Sequence of chain 1.A:
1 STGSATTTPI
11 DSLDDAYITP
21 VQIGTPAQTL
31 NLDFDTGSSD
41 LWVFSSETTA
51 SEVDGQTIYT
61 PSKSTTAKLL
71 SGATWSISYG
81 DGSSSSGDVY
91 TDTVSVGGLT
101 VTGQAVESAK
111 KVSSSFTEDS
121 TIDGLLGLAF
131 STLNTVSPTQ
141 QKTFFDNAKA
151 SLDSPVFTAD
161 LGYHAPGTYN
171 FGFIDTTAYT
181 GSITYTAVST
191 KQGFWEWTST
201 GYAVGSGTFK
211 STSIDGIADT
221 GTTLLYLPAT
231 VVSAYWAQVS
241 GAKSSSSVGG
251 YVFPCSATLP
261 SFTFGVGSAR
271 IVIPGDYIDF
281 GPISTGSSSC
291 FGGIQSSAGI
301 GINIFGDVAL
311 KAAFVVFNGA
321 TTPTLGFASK

This protein binds this small molecule.
Small molecule (SMILES): CC(C)C[C@H](NC(=O)C[C@H](O)[C@H](CC(C)C)NC(=O)[C@H](Cc1cnc[nH]1)NC(=O)[C@H](Cc1ccccc1)NC(=O)[C@@H]1CCCN1C(=O)[C@H](Cc1cnc[nH]1)NC(=O)OC(C)(C)C)C(N)=O

Binding-site contacts:
Ligand atom O contacts residue TYR79 of chain 1.A at 3.2 Å.
Ligand atom N contacts residue GLY80 of chain 1.A at 3.5 Å (h-bond).
Ligand atom N contacts residue GLY37 of chain 1.A at 3.4 Å (h-bond).
Ligand atom C contacts residue ASP15 of chain 1.A at 3.2 Å.
Ligand atom C3 contacts residue PHE280 of chain 1.A at 3.0 Å (hydrophobic).
Ligand atom CB contacts residue THR223 of chain 1.A at 3.4 Å.
Ligand atom CH contacts residue ASP35 of chain 1.A at 3.4 Å.
Ligand atom CB contacts residue GLY221 of chain 1.A at 3.6 Å.
Ligand atom CH contacts residue ASP219 of chain 1.A at 3.6 Å.
Ligand atom O contacts residue GLY80 of chain 1.A at 2.9 Å (h-bond).
Ligand atom CD1 contacts residue LEU125 of chain 1.A at 3.5 Å (hydrophobic).
Ligand atom NE2 contacts residue GLY80 of chain 1.A at 3.4 Å.
Ligand atom N contacts residue ASP81 of chain 1.A at 3.5 Å (salt-bridge).
Ligand atom CD2 contacts residue SER78 of chain 1.A at 3.3 Å.
Ligand atom CD2 contacts residue GLY80 of chain 1.A at 3.2 Å.
Ligand atom ND1 contacts residue ASP15 of chain 1.A at 3.4 Å (salt-bridge).
Ligand atom O contacts residue THR222 of chain 1.A at 3.0 Å.
Ligand atom N contacts residue THR222 of chain 1.A at 3.5 Å (h-bond).
Ligand atom N contacts residue THR223 of chain 1.A at 2.7 Å (h-bond).
Ligand atom C3 contacts residue PHE291 of chain 1.A at 3.3 Å (hydrophobic).
Ligand atom O contacts residue ASP15 of chain 1.A at 3.1 Å (salt-bridge).
Ligand atom ND1 contacts residue ILE304 of chain 1.A at 3.3 Å.
Ligand atom CM contacts residue ASP219 of chain 1.A at 3.3 Å.
Ligand atom C contacts residue THR223 of chain 1.A at 3.5 Å.
Ligand atom N contacts residue ASP15 of chain 1.A at 3.2 Å (salt-bridge).
Ligand atom CD2 contacts residue ASP81 of chain 1.A at 3.5 Å.
Ligand atom CA contacts residue THR222 of chain 1.A at 3.4 Å.
Ligand atom CD1 contacts residue ASP15 of chain 1.A at 3.3 Å.
Ligand atom CE1 contacts residue ILE304 of chain 1.A at 3.1 Å (hydrophobic).
Ligand atom CB contacts residue ASP15 of chain 1.A at 3.5 Å.
Ligand atom CZ contacts residue ASP119 of chain 1.A at 3.5 Å.
Ligand atom O contacts residue ASP81 of chain 1.A at 2.9 Å (salt-bridge).
Ligand atom O contacts residue THR223 of chain 1.A at 2.8 Å (h-bond).
Ligand atom CA contacts residue THR223 of chain 1.A at 3.4 Å.
Ligand atom OH contacts residue ASP35 of chain 1.A at 2.7 Å (salt-bridge).
Ligand atom CD2 contacts residue TYR79 of chain 1.A at 3.4 Å (hydrophobic).
Ligand atom CB contacts residue ASP35 of chain 1.A at 3.3 Å.
Ligand atom ND1 contacts residue THR222 of chain 1.A at 3.4 Å (h-bond).
Ligand atom N contacts residue GLY221 of chain 1.A at 3.3 Å (h-bond).
Ligand atom OH contacts residue ASP219 of chain 1.A at 2.8 Å (salt-bridge).